Binding-site contacts:
Ligand atom C3 contacts residue TRP331 of chain 1.A at 3.7 Å (hydrophobic).
Ligand atom N contacts residue ILE345 of chain 1.A at 3.6 Å.
Ligand atom C4 contacts residue TRP331 of chain 1.A at 4.1 Å (hydrophobic).
Ligand atom C6 contacts residue TYR215 of chain 1.A at 3.5 Å (hydrophobic).
Ligand atom OXT contacts residue ASP314 of chain 1.A at 4.3 Å.
Ligand atom C contacts residue HIS375 of chain 1.A at 4.5 Å.
Ligand atom C5 contacts residue ILE345 of chain 1.A at 4.2 Å (hydrophobic).
Ligand atom C5 contacts residue ACA1 of chain 1.H at 3.7 Å.
Ligand atom C6 contacts residue ACA1 of chain 1.H at 2.5 Å.
Ligand atom OXT contacts residue TRP331 of chain 1.A at 3.9 Å.
Ligand atom C6 contacts residue GLY344 of chain 1.A at 4.0 Å.
Ligand atom C3 contacts residue GOL1 of chain 1.J at 3.8 Å.
Ligand atom C3 contacts residue TYR370 of chain 1.A at 4.0 Å (hydrophobic).
Ligand atom N contacts residue TYR170 of chain 1.A at 3.1 Å (h-bond).
Ligand atom C contacts residue TRP331 of chain 1.A at 4.0 Å (hydrophobic).
Ligand atom C2 contacts residue TYR370 of chain 1.A at 3.6 Å (hydrophobic).
Ligand atom C contacts residue PHE317 of chain 1.A at 4.3 Å (hydrophobic).
Ligand atom O contacts residue HIS375 of chain 1.A at 3.4 Å.
Ligand atom C5 contacts residue TYR170 of chain 1.A at 4.0 Å (hydrophobic).
Ligand atom C4 contacts residue TYR370 of chain 1.A at 4.1 Å (hydrophobic).
Ligand atom N contacts residue ALA112 of chain 1.A at 3.5 Å.
Ligand atom C6 contacts residue ALA112 of chain 1.A at 3.7 Å (hydrophobic).
Ligand atom C5 contacts residue TYR215 of chain 1.A at 4.0 Å (hydrophobic).
Ligand atom OXT contacts residue GOL1 of chain 1.J at 3.7 Å.
Ligand atom C6 contacts residue ILE345 of chain 1.A at 3.8 Å (hydrophobic).
Ligand atom N contacts residue ACA1 of chain 1.H at 1.3 Å.
Ligand atom OXT contacts residue TYR370 of chain 1.A at 3.9 Å.
Ligand atom N contacts residue TYR215 of chain 1.A at 3.3 Å (h-bond).
Ligand atom O contacts residue TYR370 of chain 1.A at 3.2 Å (h-bond).
Ligand atom C2 contacts residue TRP331 of chain 1.A at 3.6 Å (hydrophobic).
Ligand atom C contacts residue TYR370 of chain 1.A at 3.6 Å (hydrophobic).
Ligand atom C5 contacts residue GOL1 of chain 1.J at 4.0 Å.
Ligand atom C2 contacts residue ILE343 of chain 1.A at 4.2 Å (hydrophobic).
Ligand atom O contacts residue PHE317 of chain 1.A at 3.6 Å.
Ligand atom C4 contacts residue ILE343 of chain 1.A at 3.9 Å (hydrophobic).
Ligand atom C6 contacts residue TYR170 of chain 1.A at 4.1 Å (hydrophobic).
Ligand atom C6 contacts residue ILE343 of chain 1.A at 3.8 Å (hydrophobic).

This small molecule binds to this protein.
Small molecule (SMILES): NCCCCCC(=O)O

Sequence of chain 1.A:
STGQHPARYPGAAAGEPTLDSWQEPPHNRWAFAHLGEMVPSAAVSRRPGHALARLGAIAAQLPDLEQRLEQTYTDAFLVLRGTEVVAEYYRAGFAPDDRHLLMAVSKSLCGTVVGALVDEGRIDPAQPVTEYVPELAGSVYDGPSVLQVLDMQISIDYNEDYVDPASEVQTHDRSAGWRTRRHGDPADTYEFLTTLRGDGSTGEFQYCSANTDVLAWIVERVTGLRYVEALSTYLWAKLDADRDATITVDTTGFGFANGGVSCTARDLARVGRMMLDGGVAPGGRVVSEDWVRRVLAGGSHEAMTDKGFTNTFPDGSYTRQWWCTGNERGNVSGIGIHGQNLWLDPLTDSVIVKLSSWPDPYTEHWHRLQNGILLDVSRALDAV